Sequence of chain 1.B:
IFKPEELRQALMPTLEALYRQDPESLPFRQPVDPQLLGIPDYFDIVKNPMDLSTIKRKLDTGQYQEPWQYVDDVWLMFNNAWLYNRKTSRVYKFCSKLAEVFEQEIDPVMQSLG

Binding-site contacts:
Ligand atom C12 contacts residue LEU39 of chain 1.B at 3.9 Å (hydrophobic).
Ligand atom C15 contacts residue ASN87 of chain 1.B at 3.7 Å.
Ligand atom N08 contacts residue LEU39 of chain 1.B at 3.6 Å.
Ligand atom BR37 contacts residue VAL93 of chain 1.B at 3.9 Å.
Ligand atom C18 contacts residue VAL93 of chain 1.B at 3.7 Å (hydrophobic).
Ligand atom C19 contacts residue VAL93 of chain 1.B at 3.8 Å (hydrophobic).
Ligand atom C36 contacts residue ARG92 of chain 1.B at 3.7 Å.
Ligand atom BR39 contacts residue PHE96 of chain 1.B at 3.4 Å.
Ligand atom BR37 contacts residue ARG92 of chain 1.B at 3.7 Å.
Ligand atom C20 contacts residue ASN87 of chain 1.B at 3.8 Å.
Ligand atom BR37 contacts residue PRO29 of chain 1.B at 3.9 Å.
Ligand atom N22 contacts residue LEU39 of chain 1.B at 3.7 Å.
Ligand atom C04 contacts residue LEU39 of chain 1.B at 3.9 Å (hydrophobic).
Ligand atom C09 contacts residue LEU39 of chain 1.B at 3.7 Å (hydrophobic).
Ligand atom C05 contacts residue LEU39 of chain 1.B at 3.6 Å (hydrophobic).
Ligand atom O16 contacts residue ASN87 of chain 1.B at 3.0 Å (h-bond).
Ligand atom BR39 contacts residue PRO29 of chain 1.B at 3.7 Å.
Ligand atom BR39 contacts residue PRO25 of chain 1.B at 3.4 Å.
Ligand atom BR37 contacts residue PHE96 of chain 1.B at 3.6 Å.
Ligand atom C20 contacts residue ILE41 of chain 1.B at 3.5 Å (hydrophobic).
Ligand atom C19 contacts residue PHE30 of chain 1.B at 3.8 Å (hydrophobic).
Ligand atom C21 contacts residue LEU39 of chain 1.B at 3.9 Å (hydrophobic).
Ligand atom N17 contacts residue VAL93 of chain 1.B at 3.9 Å.
Ligand atom C21 contacts residue VAL93 of chain 1.B at 3.8 Å (hydrophobic).
Ligand atom C18 contacts residue VAL34 of chain 1.B at 3.6 Å (hydrophobic).
Ligand atom C36 contacts residue PRO29 of chain 1.B at 4.0 Å (hydrophobic).
Ligand atom C07 contacts residue LEU39 of chain 1.B at 3.6 Å (hydrophobic).
Ligand atom C38 contacts residue ARG92 of chain 1.B at 3.6 Å.
Ligand atom O16 contacts residue TYR44 of chain 1.B at 3.7 Å.
Ligand atom C14 contacts residue VAL34 of chain 1.B at 3.8 Å (hydrophobic).
Ligand atom N17 contacts residue ASN87 of chain 1.B at 3.2 Å (h-bond).
Ligand atom C27 contacts residue LEU28 of chain 1.B at 3.9 Å (hydrophobic).
Ligand atom C11 contacts residue PRO29 of chain 1.B at 3.6 Å (hydrophobic).
Ligand atom N17 contacts residue VAL34 of chain 1.B at 3.9 Å.
Ligand atom C02 contacts residue ARG92 of chain 1.B at 3.6 Å.
Ligand atom O01 contacts residue ARG92 of chain 1.B at 2.7 Å (salt-bridge).
Ligand atom C13 contacts residue LEU39 of chain 1.B at 3.9 Å (hydrophobic).
Ligand atom C19 contacts residue PRO29 of chain 1.B at 3.5 Å (hydrophobic).
Ligand atom C12 contacts residue PRO29 of chain 1.B at 3.4 Å (hydrophobic).
Ligand atom C10 contacts residue LEU39 of chain 1.B at 3.8 Å (hydrophobic).

The protein below binds the small molecule below.
Small molecule (SMILES): COC1CCC(n2c([C@@H]3CCCC(=O)N3c3ccc(Br)c(Br)c3)nc3cc(-c4c(C)noc4C)ccc32)CC1